A small-molecule ligand and the protein it binds are described below.
Small molecule (SMILES): Oc1c(Br)cc(Br)cc1Br

Sequence of chain 1.A:
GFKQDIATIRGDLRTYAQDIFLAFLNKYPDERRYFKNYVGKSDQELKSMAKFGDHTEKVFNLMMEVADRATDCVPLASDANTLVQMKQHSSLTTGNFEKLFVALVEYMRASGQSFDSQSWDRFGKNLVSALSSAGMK

Binding-site contacts:
Ligand atom C3 contacts residue LEU100 of chain 1.A at 2.4 Å (hydrophobic).
Ligand atom BR2 contacts residue HEM1 of chain 1.C at 3.5 Å.
Ligand atom BR2 contacts residue VAL59 of chain 1.A at 2.8 Å.
Ligand atom C2 contacts residue LEU100 of chain 1.A at 2.4 Å (hydrophobic).
Ligand atom C5 contacts residue PHE21 of chain 1.A at 3.7 Å (hydrophobic).
Ligand atom O1 contacts residue HEM1 of chain 1.C at 2.7 Å.
Ligand atom C5 contacts residue LEU100 of chain 1.A at 2.1 Å (hydrophobic).
Ligand atom O1 contacts residue VAL59 of chain 1.A at 3.0 Å.
Ligand atom BR4 contacts residue PHE60 of chain 1.A at 3.6 Å.
Ligand atom C2 contacts residue VAL59 of chain 1.A at 3.3 Å (hydrophobic).
Ligand atom BR2 contacts residue MET63 of chain 1.A at 2.7 Å.
Ligand atom BR6 contacts residue PHE24 of chain 1.A at 3.4 Å.
Ligand atom BR2 contacts residue LEU100 of chain 1.A at 3.5 Å.
Ligand atom C6 contacts residue PHE21 of chain 1.A at 3.9 Å (hydrophobic).
Ligand atom BR6 contacts residue OXY1 of chain 1.N at 2.8 Å.
Ligand atom C2 contacts residue PHE60 of chain 1.A at 3.8 Å (hydrophobic).
Ligand atom C6 contacts residue LEU100 of chain 1.A at 2.8 Å (hydrophobic).
Ligand atom C6 contacts residue PHE24 of chain 1.A at 4.0 Å (hydrophobic).
Ligand atom BR6 contacts residue PHE35 of chain 1.A at 3.5 Å.
Ligand atom BR4 contacts residue PHE24 of chain 1.A at 3.5 Å.
Ligand atom BR4 contacts residue PHE21 of chain 1.A at 3.9 Å.
Ligand atom BR4 contacts residue LEU100 of chain 1.A at 2.0 Å.
Ligand atom C1 contacts residue HEM1 of chain 1.C at 3.7 Å.
Ligand atom BR6 contacts residue HEM1 of chain 1.C at 3.3 Å.
Ligand atom BR4 contacts residue ILE20 of chain 1.A at 3.3 Å.
Ligand atom BR6 contacts residue PHE21 of chain 1.A at 3.6 Å.
Ligand atom C4 contacts residue LEU100 of chain 1.A at 1.6 Å (hydrophobic).
Ligand atom C1 contacts residue VAL59 of chain 1.A at 3.4 Å (hydrophobic).
Ligand atom C3 contacts residue MET63 of chain 1.A at 3.5 Å (hydrophobic).
Ligand atom O1 contacts residue OXY1 of chain 1.N at 2.3 Å (h-bond).
Ligand atom O1 contacts residue LEU100 of chain 1.A at 3.4 Å.
Ligand atom C5 contacts residue PHE24 of chain 1.A at 3.3 Å (hydrophobic).
Ligand atom C2 contacts residue MET63 of chain 1.A at 3.5 Å (hydrophobic).
Ligand atom C6 contacts residue OXY1 of chain 1.N at 3.3 Å.
Ligand atom C1 contacts residue OXY1 of chain 1.N at 3.1 Å.
Ligand atom BR2 contacts residue PHE60 of chain 1.A at 4.2 Å.
Ligand atom C4 contacts residue PHE60 of chain 1.A at 3.6 Å (hydrophobic).
Ligand atom C3 contacts residue PHE60 of chain 1.A at 3.0 Å (hydrophobic).
Ligand atom BR6 contacts residue LEU100 of chain 1.A at 4.2 Å.
Ligand atom C1 contacts residue LEU100 of chain 1.A at 2.5 Å (hydrophobic).